Sequence of chain 2.A:
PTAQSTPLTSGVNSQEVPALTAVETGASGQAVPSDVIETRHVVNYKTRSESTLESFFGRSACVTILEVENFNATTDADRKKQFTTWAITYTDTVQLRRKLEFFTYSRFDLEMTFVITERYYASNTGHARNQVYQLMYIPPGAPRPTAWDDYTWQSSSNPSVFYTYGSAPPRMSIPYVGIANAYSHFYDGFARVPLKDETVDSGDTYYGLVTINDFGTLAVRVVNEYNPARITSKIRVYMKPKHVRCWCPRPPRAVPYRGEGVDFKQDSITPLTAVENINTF

Binding-site contacts:
Ligand atom N5 contacts residue TYR250 of chain 1.A at 4.4 Å.
Ligand atom C11 contacts residue TYR145 of chain 2.A at 3.7 Å (hydrophobic).
Ligand atom C4 contacts residue PRO252 of chain 1.A at 3.7 Å (hydrophobic).
Ligand atom O10 contacts residue TYR250 of chain 1.A at 2.8 Å (h-bond).
Ligand atom C1 contacts residue PRO252 of chain 1.A at 4.0 Å (hydrophobic).
Ligand atom C6 contacts residue ALA146 of chain 2.A at 4.3 Å (hydrophobic).
Ligand atom C6 contacts residue TYR145 of chain 2.A at 3.4 Å (hydrophobic).
Ligand atom O4 contacts residue ASN251 of chain 1.A at 4.1 Å.
Ligand atom C3 contacts residue PRO252 of chain 1.A at 3.8 Å (hydrophobic).
Ligand atom C5 contacts residue TYR145 of chain 2.A at 3.3 Å (hydrophobic).
Ligand atom C10 contacts residue TYR145 of chain 2.A at 3.6 Å (hydrophobic).
Ligand atom N5 contacts residue TYR145 of chain 2.A at 2.6 Å (h-bond).
Ligand atom O4 contacts residue TYR250 of chain 1.A at 3.4 Å.
Ligand atom C8 contacts residue ALA146 of chain 2.A at 4.5 Å (hydrophobic).
Ligand atom O1A contacts residue ASN148 of chain 2.A at 4.3 Å.
Ligand atom O4 contacts residue TYR145 of chain 2.A at 4.2 Å.
Ligand atom C4 contacts residue TYR145 of chain 2.A at 3.6 Å (hydrophobic).
Ligand atom O8 contacts residue ALA146 of chain 2.A at 3.3 Å.
Ligand atom C11 contacts residue TYR250 of chain 1.A at 3.7 Å (hydrophobic).
Ligand atom O1B contacts residue SER147 of chain 2.A at 2.7 Å (h-bond).
Ligand atom C9 contacts residue TYR145 of chain 2.A at 4.4 Å (hydrophobic).
Ligand atom C7 contacts residue TYR145 of chain 2.A at 3.9 Å (hydrophobic).
Ligand atom O1B contacts residue PRO252 of chain 1.A at 3.3 Å.
Ligand atom O1A contacts residue ALA146 of chain 2.A at 3.2 Å.
Ligand atom C11 contacts residue ARG143 of chain 2.A at 4.0 Å.
Ligand atom C1 contacts residue ALA146 of chain 2.A at 4.0 Å (hydrophobic).
Ligand atom C1 contacts residue SER147 of chain 2.A at 3.6 Å.
Ligand atom O4 contacts residue PRO252 of chain 1.A at 3.6 Å.
Ligand atom O1B contacts residue ALA146 of chain 2.A at 4.3 Å.
Ligand atom C10 contacts residue TYR250 of chain 1.A at 3.5 Å (hydrophobic).
Ligand atom O1A contacts residue SER147 of chain 2.A at 3.1 Å (h-bond).

This small molecule binds to this protein.
Small molecule (SMILES): CC(=O)N[C@H]1[C@H]([C@H](O)[C@H](O)CO)O[C@@](O)(C(=O)O)C[C@@H]1O

Sequence of chain 1.A:
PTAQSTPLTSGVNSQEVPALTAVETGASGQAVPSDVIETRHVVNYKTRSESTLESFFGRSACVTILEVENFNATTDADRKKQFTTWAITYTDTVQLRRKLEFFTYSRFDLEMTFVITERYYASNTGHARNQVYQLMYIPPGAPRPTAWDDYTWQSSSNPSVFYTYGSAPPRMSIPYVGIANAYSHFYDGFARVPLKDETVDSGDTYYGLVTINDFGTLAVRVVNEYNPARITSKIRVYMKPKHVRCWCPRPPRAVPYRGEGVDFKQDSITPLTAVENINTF